The protein below binds the small molecule below.
Small molecule (SMILES): [H]/N=C/[C@H](C[C@@H]1CCNC1=O)NC(=O)[C@@H]1[C@@H]2[C@H](CN1C(=O)[C@@H](NC(=O)C(F)(F)F)C(C)(C)C)C2(C)C

Binding-site contacts:
Ligand atom O1 contacts residue PHE140 of chain 2.A at 3.6 Å.
Ligand atom C19 contacts residue MET165 of chain 2.A at 3.6 Å (hydrophobic).
Ligand atom C9 contacts residue HIS164 of chain 2.A at 3.3 Å.
Ligand atom N2 contacts residue SER1 of chain 1.A at 3.1 Å (h-bond).
Ligand atom C22 contacts residue VAL166 of chain 2.A at 3.5 Å (hydrophobic).
Ligand atom N1 contacts residue HIS164 of chain 2.A at 2.8 Å (h-bond).
Ligand atom C4 contacts residue CYS145 of chain 2.A at 3.2 Å (hydrophobic).
Ligand atom F3 contacts residue THR190 of chain 2.A at 3.0 Å.
Ligand atom F2 contacts residue LEU167 of chain 2.A at 3.2 Å.
Ligand atom F1 contacts residue PRO168 of chain 2.A at 3.5 Å.
Ligand atom O3 contacts residue VAL166 of chain 2.A at 3.0 Å (h-bond).
Ligand atom N4 contacts residue VAL166 of chain 2.A at 2.9 Å (h-bond).
Ligand atom N5 contacts residue SER144 of chain 2.A at 3.5 Å (h-bond).
Ligand atom C2 contacts residue CYS145 of chain 2.A at 2.7 Å (hydrophobic).
Ligand atom N5 contacts residue GLY143 of chain 2.A at 3.4 Å (h-bond).
Ligand atom C19 contacts residue ARG188 of chain 2.A at 3.5 Å.
Ligand atom C6 contacts residue ASN142 of chain 2.A at 3.5 Å.
Ligand atom O1 contacts residue HIS163 of chain 2.A at 2.7 Å (h-bond).
Ligand atom O4 contacts residue GLN189 of chain 2.A at 3.5 Å.
Ligand atom O1 contacts residue HIS172 of chain 2.A at 3.4 Å.
Ligand atom F2 contacts residue MET165 of chain 2.A at 3.1 Å.
Ligand atom C8 contacts residue VAL166 of chain 2.A at 3.6 Å (hydrophobic).
Ligand atom N5 contacts residue CYS145 of chain 2.A at 2.7 Å (h-bond).
Ligand atom C19 contacts residue ASP187 of chain 2.A at 3.6 Å.
Ligand atom N1 contacts residue CYS145 of chain 2.A at 2.8 Å (h-bond).
Ligand atom C1 contacts residue HIS164 of chain 2.A at 3.6 Å.
Ligand atom F1 contacts residue VAL166 of chain 2.A at 3.4 Å.
Ligand atom C20 contacts residue HIS41 of chain 2.A at 3.4 Å.
Ligand atom C8 contacts residue HIS163 of chain 2.A at 3.7 Å.
Ligand atom C23 contacts residue VAL166 of chain 2.A at 3.3 Å (hydrophobic).
Ligand atom N2 contacts residue VAL166 of chain 2.A at 3.4 Å.
Ligand atom N2 contacts residue PHE140 of chain 2.A at 3.6 Å.
Ligand atom C20 contacts residue TYR54 of chain 2.A at 3.7 Å (hydrophobic).
Ligand atom C3 contacts residue CYS145 of chain 2.A at 1.8 Å (hydrophobic).
Ligand atom O3 contacts residue MET165 of chain 2.A at 3.3 Å.
Ligand atom F3 contacts residue GLN192 of chain 2.A at 3.3 Å.
Ligand atom F3 contacts residue MET165 of chain 2.A at 3.6 Å.
Ligand atom O1 contacts residue VAL166 of chain 2.A at 3.4 Å.
Ligand atom C4 contacts residue HIS163 of chain 2.A at 3.7 Å.
Ligand atom F2 contacts residue VAL166 of chain 2.A at 2.7 Å.

Sequence of chain 2.A:
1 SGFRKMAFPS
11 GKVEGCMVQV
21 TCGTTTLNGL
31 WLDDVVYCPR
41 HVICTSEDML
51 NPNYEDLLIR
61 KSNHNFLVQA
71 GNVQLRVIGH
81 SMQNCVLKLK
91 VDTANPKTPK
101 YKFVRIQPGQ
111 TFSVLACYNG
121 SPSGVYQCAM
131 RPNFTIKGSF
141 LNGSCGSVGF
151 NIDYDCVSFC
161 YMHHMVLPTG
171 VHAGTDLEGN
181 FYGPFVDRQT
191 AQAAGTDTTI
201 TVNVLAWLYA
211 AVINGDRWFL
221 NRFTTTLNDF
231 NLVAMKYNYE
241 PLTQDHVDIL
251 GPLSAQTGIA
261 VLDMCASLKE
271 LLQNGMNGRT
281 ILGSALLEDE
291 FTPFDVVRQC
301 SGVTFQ

Sequence of chain 1.A:
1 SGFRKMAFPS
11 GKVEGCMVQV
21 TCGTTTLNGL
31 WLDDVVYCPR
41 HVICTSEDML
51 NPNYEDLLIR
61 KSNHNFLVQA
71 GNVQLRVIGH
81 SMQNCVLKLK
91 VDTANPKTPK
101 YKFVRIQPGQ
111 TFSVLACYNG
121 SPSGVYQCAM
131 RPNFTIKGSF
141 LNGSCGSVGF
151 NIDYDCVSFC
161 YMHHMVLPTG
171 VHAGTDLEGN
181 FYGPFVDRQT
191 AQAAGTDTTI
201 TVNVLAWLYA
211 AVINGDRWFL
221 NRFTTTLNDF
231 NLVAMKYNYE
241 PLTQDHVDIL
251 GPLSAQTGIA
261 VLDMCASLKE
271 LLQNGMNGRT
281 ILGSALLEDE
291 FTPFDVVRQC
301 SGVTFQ